The small molecule below binds the protein below.
Small molecule (SMILES): CC(=O)N[C@@H]1[C@@H](O)[C@H](O)[C@@H](CO)O[C@H]1O

Binding-site contacts:
Ligand atom O5 contacts residue SER76 of chain 1.F at 3.2 Å.
Ligand atom C1 contacts residue ASN74 of chain 1.F at 1.6 Å.
Ligand atom C7 contacts residue ASN74 of chain 1.F at 4.3 Å.
Ligand atom O6 contacts residue ASN74 of chain 1.F at 3.1 Å (h-bond).
Ligand atom C2 contacts residue SER76 of chain 1.F at 4.1 Å.
Ligand atom C5 contacts residue ASN74 of chain 1.F at 3.4 Å.
Ligand atom C1 contacts residue SER76 of chain 1.F at 3.4 Å.
Ligand atom C6 contacts residue ASN74 of chain 1.F at 3.1 Å.
Ligand atom O5 contacts residue ASN74 of chain 1.F at 2.6 Å (h-bond).
Ligand atom O4 contacts residue HIS77 of chain 1.F at 4.5 Å.
Ligand atom C2 contacts residue ASN74 of chain 1.F at 2.6 Å.
Ligand atom N2 contacts residue ASN74 of chain 1.F at 3.2 Å (h-bond).
Ligand atom N2 contacts residue SER76 of chain 1.F at 4.0 Å.
Ligand atom C5 contacts residue HIS77 of chain 1.F at 3.9 Å.
Ligand atom C3 contacts residue ASN74 of chain 1.F at 3.9 Å.
Ligand atom C3 contacts residue SER76 of chain 1.F at 4.5 Å.
Ligand atom O5 contacts residue HIS77 of chain 1.F at 3.8 Å.
Ligand atom C4 contacts residue ASN74 of chain 1.F at 4.2 Å.

Sequence of chain 1.F:
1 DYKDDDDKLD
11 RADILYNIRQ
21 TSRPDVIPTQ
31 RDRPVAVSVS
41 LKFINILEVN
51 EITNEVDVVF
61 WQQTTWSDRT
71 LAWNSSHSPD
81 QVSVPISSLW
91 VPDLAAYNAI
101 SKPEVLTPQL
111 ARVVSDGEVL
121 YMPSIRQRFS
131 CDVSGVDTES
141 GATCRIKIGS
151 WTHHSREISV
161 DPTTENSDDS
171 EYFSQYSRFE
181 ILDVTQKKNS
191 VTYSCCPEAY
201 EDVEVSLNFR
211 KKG